Binding-site contacts:
Ligand atom O contacts residue ALA28 of chain 1.A at 3.6 Å.
Ligand atom C contacts residue ILE3 of chain 1.D at 3.5 Å (hydrophobic).
Ligand atom OE2 contacts residue ILE2 of chain 1.D at 0.5 Å.
Ligand atom C contacts residue GLY48 of chain 1.A at 3.5 Å.
Ligand atom CB contacts residue GLY48 of chain 1.A at 3.8 Å.
Ligand atom CD contacts residue ILE2 of chain 1.D at 0.9 Å (hydrophobic).
Ligand atom CG contacts residue GLN1 of chain 1.D at 3.7 Å.
Ligand atom OE2 contacts residue GLN1 of chain 1.D at 3.3 Å (h-bond).
Ligand atom O contacts residue GLN1 of chain 1.D at 0.5 Å (h-bond).
Ligand atom CB contacts residue ILE1 of chain 1.G at 3.1 Å (hydrophobic).
Ligand atom N contacts residue ILE1 of chain 1.G at 1.3 Å.
Ligand atom CG contacts residue ILE50 of chain 1.B at 3.8 Å (hydrophobic).
Ligand atom CA contacts residue GLY48 of chain 1.A at 3.1 Å.
Ligand atom CB contacts residue GLN1 of chain 1.D at 3.2 Å.
Ligand atom O contacts residue ASP29 of chain 1.A at 2.9 Å (salt-bridge).
Ligand atom CG contacts residue ILE2 of chain 1.D at 1.2 Å (hydrophobic).
Ligand atom CG contacts residue GLY48 of chain 1.A at 3.7 Å.
Ligand atom OE2 contacts residue ASP30 of chain 1.A at 3.0 Å (salt-bridge).
Ligand atom CA contacts residue ILE1 of chain 1.G at 2.5 Å (hydrophobic).
Ligand atom OE2 contacts residue ASP29 of chain 1.A at 3.2 Å (salt-bridge).
Ligand atom CA contacts residue GLN1 of chain 1.D at 2.1 Å.
Ligand atom OE2 contacts residue ALA28 of chain 1.A at 3.9 Å.
Ligand atom O contacts residue ILE2 of chain 1.D at 2.2 Å (h-bond).
Ligand atom N contacts residue GLN1 of chain 1.D at 2.9 Å.
Ligand atom CB contacts residue ILE3 of chain 1.D at 3.2 Å (hydrophobic).
Ligand atom CA contacts residue ILE3 of chain 1.D at 2.5 Å (hydrophobic).
Ligand atom C contacts residue ILE2 of chain 1.D at 1.0 Å (hydrophobic).
Ligand atom CD contacts residue GLN1 of chain 1.D at 3.7 Å.
Ligand atom N contacts residue ILE3 of chain 1.D at 1.1 Å (h-bond).
Ligand atom OE1 contacts residue VAL47 of chain 1.A at 2.9 Å.
Ligand atom CB contacts residue ILE2 of chain 1.D at 0.5 Å (hydrophobic).
Ligand atom CA contacts residue ILE2 of chain 1.D at 0.6 Å (hydrophobic).
Ligand atom O contacts residue GLY27 of chain 1.A at 3.8 Å.
Ligand atom OE1 contacts residue ASP30 of chain 1.A at 2.4 Å (salt-bridge).
Ligand atom OE1 contacts residue ILE2 of chain 1.D at 1.9 Å.
Ligand atom N contacts residue GLY27 of chain 1.A at 3.4 Å (h-bond).
Ligand atom CD contacts residue ASP30 of chain 1.A at 3.0 Å.
Ligand atom C contacts residue ILE1 of chain 1.G at 3.8 Å (hydrophobic).
Ligand atom N contacts residue ILE2 of chain 1.D at 1.0 Å.
Ligand atom C contacts residue GLN1 of chain 1.D at 0.7 Å.

Sequence of chain 1.A:
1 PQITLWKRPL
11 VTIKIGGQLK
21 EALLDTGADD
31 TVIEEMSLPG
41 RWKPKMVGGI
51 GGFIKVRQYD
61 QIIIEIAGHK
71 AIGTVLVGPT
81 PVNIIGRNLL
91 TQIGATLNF

Sequence of chain 1.B:
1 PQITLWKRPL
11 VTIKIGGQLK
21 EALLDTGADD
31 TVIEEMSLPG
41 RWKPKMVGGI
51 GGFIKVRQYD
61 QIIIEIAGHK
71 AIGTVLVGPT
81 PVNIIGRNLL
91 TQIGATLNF

Sequence of chain 1.E:
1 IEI

A small-molecule ligand and the protein it binds are described below.
Small molecule (SMILES): N[C@@H](CCC(=O)O)C(=O)O

Sequence of chain 1.D:
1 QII

Sequence of chain 1.C:
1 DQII